Sequence of chain 1.A:
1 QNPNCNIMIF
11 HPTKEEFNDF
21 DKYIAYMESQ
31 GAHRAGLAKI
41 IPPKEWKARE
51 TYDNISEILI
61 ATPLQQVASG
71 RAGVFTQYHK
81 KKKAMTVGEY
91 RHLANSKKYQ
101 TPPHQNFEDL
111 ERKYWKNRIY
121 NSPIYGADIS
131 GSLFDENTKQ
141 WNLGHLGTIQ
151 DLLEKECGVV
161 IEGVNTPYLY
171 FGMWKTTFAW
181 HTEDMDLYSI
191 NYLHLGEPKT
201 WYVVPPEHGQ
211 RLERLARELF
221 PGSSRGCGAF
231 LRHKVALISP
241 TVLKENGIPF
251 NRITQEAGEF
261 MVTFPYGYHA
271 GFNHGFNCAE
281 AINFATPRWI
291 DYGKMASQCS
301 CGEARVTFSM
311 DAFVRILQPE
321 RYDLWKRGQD

Binding-site contacts:
Ligand atom C3 contacts residue LEU169 of chain 1.A at 3.8 Å (hydrophobic).
Ligand atom C2 contacts residue SER132 of chain 1.A at 3.7 Å.
Ligand atom C1 contacts residue SER132 of chain 1.A at 3.4 Å.
Ligand atom C2 contacts residue LEU169 of chain 1.A at 4.0 Å (hydrophobic).
Ligand atom O1 contacts residue SER132 of chain 1.A at 3.0 Å (h-bond).
Ligand atom C3 contacts residue SER130 of chain 1.A at 4.3 Å.
Ligand atom C3 contacts residue GLY131 of chain 1.A at 4.2 Å.
Ligand atom C2 contacts residue ILE58 of chain 1.A at 4.2 Å (hydrophobic).
Ligand atom O3 contacts residue ILE58 of chain 1.A at 4.1 Å.
Ligand atom C2 contacts residue LEU133 of chain 1.A at 4.0 Å (hydrophobic).
Ligand atom O1 contacts residue GLY131 of chain 1.A at 3.4 Å.

The protein below binds the small molecule below.
Small molecule (SMILES): OCCCO